Binding-site contacts:
Ligand atom O5 contacts residue ASN429 of chain 1.A at 2.4 Å (h-bond).
Ligand atom C7 contacts residue ASN429 of chain 1.A at 3.9 Å.
Ligand atom N2 contacts residue ASN429 of chain 1.A at 2.9 Å (h-bond).
Ligand atom C5 contacts residue ASN429 of chain 1.A at 3.7 Å.
Ligand atom C2 contacts residue ASN429 of chain 1.A at 2.4 Å.
Ligand atom C4 contacts residue ASN429 of chain 1.A at 4.2 Å.
Ligand atom O7 contacts residue ASN429 of chain 1.A at 4.5 Å.
Ligand atom C3 contacts residue ASN429 of chain 1.A at 3.8 Å.
Ligand atom C1 contacts residue ASN429 of chain 1.A at 1.4 Å.

A small-molecule ligand and the protein it binds are described below.
Small molecule (SMILES): CC(=O)N[C@@H]1[C@@H](O)[C@H](O)[C@@H](CO)O[C@H]1O

Sequence of chain 1.A:
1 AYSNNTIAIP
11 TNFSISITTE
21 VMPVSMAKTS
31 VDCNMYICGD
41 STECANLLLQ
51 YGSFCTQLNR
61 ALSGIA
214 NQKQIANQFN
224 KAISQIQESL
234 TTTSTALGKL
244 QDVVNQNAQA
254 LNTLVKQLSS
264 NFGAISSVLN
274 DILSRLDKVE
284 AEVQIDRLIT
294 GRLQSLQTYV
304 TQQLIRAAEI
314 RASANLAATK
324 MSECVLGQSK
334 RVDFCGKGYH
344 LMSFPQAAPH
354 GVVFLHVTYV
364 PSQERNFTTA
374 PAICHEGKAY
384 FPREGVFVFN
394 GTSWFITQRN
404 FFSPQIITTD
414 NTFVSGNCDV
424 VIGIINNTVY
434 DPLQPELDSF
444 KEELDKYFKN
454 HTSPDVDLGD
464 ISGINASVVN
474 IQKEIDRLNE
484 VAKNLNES